The protein below binds the small molecule below.
Small molecule (SMILES): CC(=O)N[C@@H]1[C@@H](O)[C@H](O)[C@@H](CO)O[C@H]1O

Sequence of chain 1.D:
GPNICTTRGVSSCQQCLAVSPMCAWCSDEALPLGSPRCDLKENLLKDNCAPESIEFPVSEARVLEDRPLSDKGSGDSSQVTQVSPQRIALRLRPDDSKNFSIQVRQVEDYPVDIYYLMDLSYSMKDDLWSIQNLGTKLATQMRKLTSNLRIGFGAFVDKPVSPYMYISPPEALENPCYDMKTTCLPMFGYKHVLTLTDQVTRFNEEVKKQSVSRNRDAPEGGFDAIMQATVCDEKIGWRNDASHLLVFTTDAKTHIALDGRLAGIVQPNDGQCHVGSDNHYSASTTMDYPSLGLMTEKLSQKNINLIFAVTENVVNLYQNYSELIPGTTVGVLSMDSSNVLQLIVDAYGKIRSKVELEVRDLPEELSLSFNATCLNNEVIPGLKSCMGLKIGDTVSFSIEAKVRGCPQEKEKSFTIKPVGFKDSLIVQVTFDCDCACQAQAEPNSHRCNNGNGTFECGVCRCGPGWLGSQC

Binding-site contacts:
Ligand atom C2 contacts residue ASN99 of chain 1.D at 2.5 Å.
Ligand atom N2 contacts residue SER101 of chain 1.D at 4.4 Å.
Ligand atom O6 contacts residue NAG1 of chain 1.N at 4.5 Å.
Ligand atom C7 contacts residue PHE100 of chain 1.D at 4.3 Å (hydrophobic).
Ligand atom O7 contacts residue PHE100 of chain 1.D at 3.6 Å.
Ligand atom C5 contacts residue ASN99 of chain 1.D at 3.6 Å.
Ligand atom O7 contacts residue ASN99 of chain 1.D at 3.7 Å.
Ligand atom C7 contacts residue LYS98 of chain 1.D at 4.0 Å.
Ligand atom C1 contacts residue ASN99 of chain 1.D at 1.4 Å.
Ligand atom C7 contacts residue ASN99 of chain 1.D at 4.0 Å.
Ligand atom O7 contacts residue SER101 of chain 1.D at 4.5 Å.
Ligand atom N2 contacts residue PHE100 of chain 1.D at 4.2 Å.
Ligand atom C1 contacts residue LYS98 of chain 1.D at 4.5 Å.
Ligand atom C4 contacts residue ASN99 of chain 1.D at 4.3 Å.
Ligand atom N2 contacts residue LYS98 of chain 1.D at 4.5 Å.
Ligand atom C8 contacts residue LYS98 of chain 1.D at 3.9 Å.
Ligand atom O7 contacts residue LYS98 of chain 1.D at 4.3 Å.
Ligand atom O6 contacts residue NAG2 of chain 1.N at 2.3 Å (h-bond).
Ligand atom N2 contacts residue ASN99 of chain 1.D at 2.9 Å (h-bond).
Ligand atom C3 contacts residue ASN99 of chain 1.D at 3.8 Å.
Ligand atom C6 contacts residue NAG2 of chain 1.N at 3.5 Å.
Ligand atom O5 contacts residue ASN99 of chain 1.D at 2.3 Å (h-bond).